Sequence of chain 1.A:
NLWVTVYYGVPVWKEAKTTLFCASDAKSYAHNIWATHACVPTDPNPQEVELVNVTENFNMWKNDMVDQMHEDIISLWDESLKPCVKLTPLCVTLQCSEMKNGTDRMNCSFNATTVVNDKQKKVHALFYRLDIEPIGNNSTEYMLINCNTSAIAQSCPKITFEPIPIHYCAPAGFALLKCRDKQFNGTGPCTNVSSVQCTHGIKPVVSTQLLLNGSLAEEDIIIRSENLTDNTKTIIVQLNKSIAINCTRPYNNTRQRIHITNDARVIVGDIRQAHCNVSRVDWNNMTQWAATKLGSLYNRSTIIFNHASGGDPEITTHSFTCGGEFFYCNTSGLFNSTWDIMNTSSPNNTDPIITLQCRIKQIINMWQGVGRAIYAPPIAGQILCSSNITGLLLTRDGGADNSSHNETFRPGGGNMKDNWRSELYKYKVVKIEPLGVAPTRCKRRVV

The small molecule below binds the protein below.
Small molecule (SMILES): CC(=O)N[C@@H]1[C@@H](O)[C@H](O)[C@@H](CO)O[C@H]1O

Binding-site contacts:
Ligand atom C3 contacts residue ASN336 of chain 1.A at 3.8 Å.
Ligand atom O5 contacts residue ASN336 of chain 1.A at 2.4 Å (h-bond).
Ligand atom C1 contacts residue ASN336 of chain 1.A at 1.4 Å.
Ligand atom N2 contacts residue ASN336 of chain 1.A at 2.9 Å (h-bond).
Ligand atom O7 contacts residue GLY333 of chain 1.A at 3.9 Å.
Ligand atom C8 contacts residue NAG1 of chain 1.BA at 4.0 Å.
Ligand atom C8 contacts residue ASN336 of chain 1.A at 4.5 Å.
Ligand atom C4 contacts residue ASN336 of chain 1.A at 4.2 Å.
Ligand atom C7 contacts residue SER332 of chain 1.A at 4.4 Å.
Ligand atom C8 contacts residue NAG2 of chain 1.BA at 4.4 Å.
Ligand atom C5 contacts residue ASN336 of chain 1.A at 3.7 Å.
Ligand atom C7 contacts residue ASN336 of chain 1.A at 3.3 Å.
Ligand atom C2 contacts residue ASN336 of chain 1.A at 2.4 Å.
Ligand atom C8 contacts residue SER332 of chain 1.A at 4.1 Å.
Ligand atom C8 contacts residue GLY333 of chain 1.A at 4.2 Å.
Ligand atom C7 contacts residue GLY333 of chain 1.A at 4.4 Å.
Ligand atom O7 contacts residue ASN336 of chain 1.A at 3.2 Å (h-bond).